This protein binds this small molecule.
Small molecule (SMILES): Cc1cc(F)cc(C)c1Oc1ccc(C(C)(C)O)cc1-c1cn(C)c(=O)c2cc(-c3cnc(C4CCCC4)[nH]3)oc12

Binding-site contacts:
Ligand atom OAG contacts residue LEU62 of chain 1.B at 3.5 Å.
Ligand atom CAC contacts residue VAL57 of chain 1.B at 3.8 Å (hydrophobic).
Ligand atom CAZ contacts residue VAL116 of chain 1.B at 3.7 Å (hydrophobic).
Ligand atom CBJ contacts residue GOL1 of chain 1.J at 3.9 Å.
Ligand atom CBD contacts residue ASN110 of chain 1.B at 3.9 Å.
Ligand atom CAZ contacts residue TRP51 of chain 1.B at 3.8 Å (hydrophobic).
Ligand atom CAH contacts residue ASN110 of chain 1.B at 3.6 Å.
Ligand atom NBE contacts residue TYR109 of chain 1.B at 3.6 Å.
Ligand atom CAK contacts residue ASN110 of chain 1.B at 3.5 Å.
Ligand atom CBL contacts residue PHE53 of chain 1.B at 3.4 Å (hydrophobic).
Ligand atom NAD contacts residue VAL57 of chain 1.B at 3.4 Å.
Ligand atom OBN contacts residue PRO56 of chain 1.B at 3.9 Å.
Ligand atom CAE contacts residue VAL116 of chain 1.B at 3.8 Å (hydrophobic).
Ligand atom OBK contacts residue CYS106 of chain 1.B at 3.6 Å.
Ligand atom CAW contacts residue HIS114 of chain 1.B at 3.8 Å.
Ligand atom CBL contacts residue PRO52 of chain 1.B at 3.7 Å (hydrophobic).
Ligand atom CAX contacts residue HIS114 of chain 1.B at 3.8 Å.
Ligand atom FAY contacts residue GOL1 of chain 1.I at 3.8 Å.
Ligand atom NAD contacts residue VAL116 of chain 1.B at 3.6 Å.
Ligand atom NBE contacts residue ASN110 of chain 1.B at 2.8 Å (h-bond).
Ligand atom CAJ contacts residue LEU62 of chain 1.B at 3.9 Å (hydrophobic).
Ligand atom CAL contacts residue LEU62 of chain 1.B at 3.8 Å (hydrophobic).
Ligand atom CAO contacts residue TRP51 of chain 1.B at 3.6 Å (hydrophobic).
Ligand atom OBN contacts residue VAL57 of chain 1.B at 3.9 Å.
Ligand atom CBI contacts residue GOL1 of chain 1.J at 3.8 Å.
Ligand atom CAE contacts residue PRO52 of chain 1.B at 3.5 Å (hydrophobic).
Ligand atom CAE contacts residue VAL57 of chain 1.B at 3.6 Å (hydrophobic).
Ligand atom CBG contacts residue HIS114 of chain 1.B at 3.8 Å.
Ligand atom CAN contacts residue TRP51 of chain 1.B at 3.7 Å (hydrophobic).
Ligand atom OBN contacts residue ASP58 of chain 1.B at 3.2 Å (salt-bridge).
Ligand atom CBO contacts residue LEU62 of chain 1.B at 3.9 Å (hydrophobic).
Ligand atom CBL contacts residue VAL57 of chain 1.B at 3.6 Å (hydrophobic).
Ligand atom NBC contacts residue LEU64 of chain 1.B at 3.8 Å.
Ligand atom OBK contacts residue ASN110 of chain 1.B at 3.3 Å (h-bond).
Ligand atom CAI contacts residue ASN110 of chain 1.B at 3.2 Å.
Ligand atom CBB contacts residue LEU64 of chain 1.B at 3.9 Å (hydrophobic).
Ligand atom CAC contacts residue VAL116 of chain 1.B at 3.7 Å (hydrophobic).
Ligand atom CBO contacts residue ASP58 of chain 1.B at 3.6 Å.
Ligand atom CAZ contacts residue MET119 of chain 1.B at 3.6 Å (hydrophobic).
Ligand atom CAZ contacts residue PRO52 of chain 1.B at 3.7 Å (hydrophobic).

Sequence of chain 1.B:
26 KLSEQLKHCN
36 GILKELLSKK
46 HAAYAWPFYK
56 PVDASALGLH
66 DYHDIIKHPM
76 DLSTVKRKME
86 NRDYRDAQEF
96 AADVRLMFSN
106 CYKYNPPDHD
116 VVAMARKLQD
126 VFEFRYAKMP